Binding-site contacts:
Ligand atom C1 contacts residue ASN717 of chain 1.B at 1.4 Å.
Ligand atom C6 contacts residue THR719 of chain 1.B at 4.3 Å.
Ligand atom C2 contacts residue LEU922 of chain 1.B at 4.1 Å (hydrophobic).
Ligand atom C5 contacts residue GLN926 of chain 1.B at 3.8 Å.
Ligand atom C5 contacts residue ASN717 of chain 1.B at 3.6 Å.
Ligand atom C6 contacts residue GLN926 of chain 1.B at 3.6 Å.
Ligand atom C8 contacts residue GLN926 of chain 1.B at 3.7 Å.
Ligand atom O4 contacts residue LEU922 of chain 1.B at 4.0 Å.
Ligand atom C8 contacts residue ASN717 of chain 1.B at 4.3 Å.
Ligand atom C3 contacts residue LEU922 of chain 1.B at 3.7 Å (hydrophobic).
Ligand atom N2 contacts residue ASN717 of chain 1.B at 2.8 Å (h-bond).
Ligand atom C5 contacts residue LEU922 of chain 1.B at 3.9 Å (hydrophobic).
Ligand atom C7 contacts residue ASN717 of chain 1.B at 3.2 Å.
Ligand atom C7 contacts residue ASN925 of chain 1.B at 4.2 Å.
Ligand atom C8 contacts residue ASN925 of chain 1.B at 3.8 Å.
Ligand atom O5 contacts residue GLN926 of chain 1.B at 4.1 Å.
Ligand atom C4 contacts residue ASN717 of chain 1.B at 4.2 Å.
Ligand atom C1 contacts residue LEU922 of chain 1.B at 3.8 Å (hydrophobic).
Ligand atom O5 contacts residue THR719 of chain 1.B at 4.5 Å.
Ligand atom C2 contacts residue ASN717 of chain 1.B at 2.4 Å.
Ligand atom C4 contacts residue LEU922 of chain 1.B at 4.1 Å (hydrophobic).
Ligand atom C3 contacts residue ASN717 of chain 1.B at 3.7 Å.
Ligand atom O6 contacts residue GLN926 of chain 1.B at 4.5 Å.
Ligand atom N2 contacts residue LEU922 of chain 1.B at 4.2 Å.
Ligand atom O7 contacts residue ASN717 of chain 1.B at 3.3 Å (h-bond).
Ligand atom O7 contacts residue LEU922 of chain 1.B at 3.7 Å.
Ligand atom O5 contacts residue ASN717 of chain 1.B at 2.4 Å (h-bond).
Ligand atom O5 contacts residue LEU922 of chain 1.B at 4.3 Å.
Ligand atom O6 contacts residue THR719 of chain 1.B at 3.8 Å.
Ligand atom C8 contacts residue LEU922 of chain 1.B at 4.4 Å (hydrophobic).
Ligand atom O7 contacts residue ASN925 of chain 1.B at 3.6 Å.

The small molecule below binds the protein below.
Small molecule (SMILES): CC(=O)N[C@H]1[C@H](O[C@H]2[C@H](O)[C@@H](NC(C)=O)CO[C@@H]2CO)O[C@H](CO)[C@@H](O)[C@@H]1O

Sequence of chain 1.B:
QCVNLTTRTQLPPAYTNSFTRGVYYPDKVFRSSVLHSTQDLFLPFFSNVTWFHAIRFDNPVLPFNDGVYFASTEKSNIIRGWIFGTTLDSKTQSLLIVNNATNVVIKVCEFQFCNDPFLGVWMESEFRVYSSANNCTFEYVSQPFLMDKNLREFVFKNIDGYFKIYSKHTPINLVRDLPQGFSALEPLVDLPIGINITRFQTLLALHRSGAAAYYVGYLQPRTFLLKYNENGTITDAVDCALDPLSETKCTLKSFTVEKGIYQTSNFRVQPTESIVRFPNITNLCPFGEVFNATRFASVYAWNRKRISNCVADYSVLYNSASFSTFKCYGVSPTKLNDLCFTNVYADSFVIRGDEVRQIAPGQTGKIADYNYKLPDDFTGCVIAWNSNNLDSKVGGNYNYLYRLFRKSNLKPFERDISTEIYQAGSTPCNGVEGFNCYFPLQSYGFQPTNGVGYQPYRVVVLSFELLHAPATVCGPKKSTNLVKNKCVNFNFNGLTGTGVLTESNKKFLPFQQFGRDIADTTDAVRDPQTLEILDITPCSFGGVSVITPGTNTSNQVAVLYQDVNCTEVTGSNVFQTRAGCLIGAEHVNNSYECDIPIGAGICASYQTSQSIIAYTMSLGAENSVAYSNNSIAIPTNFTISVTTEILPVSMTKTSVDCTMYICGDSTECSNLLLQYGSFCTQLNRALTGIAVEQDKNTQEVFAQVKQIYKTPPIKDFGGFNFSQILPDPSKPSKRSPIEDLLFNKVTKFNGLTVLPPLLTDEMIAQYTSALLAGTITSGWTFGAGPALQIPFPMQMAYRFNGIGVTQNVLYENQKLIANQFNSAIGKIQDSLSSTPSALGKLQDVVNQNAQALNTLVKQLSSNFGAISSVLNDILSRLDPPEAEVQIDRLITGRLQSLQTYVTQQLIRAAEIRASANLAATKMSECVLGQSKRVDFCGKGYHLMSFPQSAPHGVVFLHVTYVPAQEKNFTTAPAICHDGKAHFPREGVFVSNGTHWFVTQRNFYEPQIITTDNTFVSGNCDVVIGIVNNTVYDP